Sequence of chain 10.C:
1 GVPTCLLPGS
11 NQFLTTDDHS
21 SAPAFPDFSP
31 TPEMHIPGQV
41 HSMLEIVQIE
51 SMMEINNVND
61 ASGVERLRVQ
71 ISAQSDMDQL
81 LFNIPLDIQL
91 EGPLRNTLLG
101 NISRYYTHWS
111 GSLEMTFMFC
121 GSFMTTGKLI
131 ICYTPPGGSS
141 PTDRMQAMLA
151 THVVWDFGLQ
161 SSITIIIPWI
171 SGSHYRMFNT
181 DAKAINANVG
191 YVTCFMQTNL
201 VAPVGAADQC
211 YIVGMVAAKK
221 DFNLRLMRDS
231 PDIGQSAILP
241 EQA

A small-molecule ligand and the protein it binds are described below.
Small molecule (SMILES): Cc1cc(CCCCCCCOc2ccc(C3=NCCO3)cc2)on1

Sequence of chain 10.A:
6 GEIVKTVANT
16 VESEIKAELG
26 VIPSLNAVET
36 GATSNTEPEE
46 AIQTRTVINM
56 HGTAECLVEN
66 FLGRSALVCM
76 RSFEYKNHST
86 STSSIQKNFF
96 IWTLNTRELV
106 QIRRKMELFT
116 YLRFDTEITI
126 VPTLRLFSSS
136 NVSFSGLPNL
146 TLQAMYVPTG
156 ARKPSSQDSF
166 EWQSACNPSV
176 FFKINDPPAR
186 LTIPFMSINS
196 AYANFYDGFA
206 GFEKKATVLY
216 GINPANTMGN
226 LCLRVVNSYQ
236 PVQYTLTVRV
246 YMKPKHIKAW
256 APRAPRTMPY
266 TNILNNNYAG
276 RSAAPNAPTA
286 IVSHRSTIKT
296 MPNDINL

Binding-site contacts:
Ligand atom C4 contacts residue TYR197 of chain 10.A at 3.6 Å (hydrophobic).
Ligand atom O1A contacts residue LEU186 of chain 10.A at 3.7 Å.
Ligand atom O1A contacts residue ALA149 of chain 10.A at 3.7 Å.
Ligand atom O1 contacts residue MET223 of chain 10.A at 3.6 Å (h-bond).
Ligand atom C5 contacts residue TYR197 of chain 10.A at 3.8 Å (hydrophobic).
Ligand atom C4C contacts residue THR121 of chain 10.A at 3.7 Å.
Ligand atom C2A contacts residue LEU186 of chain 10.A at 3.7 Å (hydrophobic).
Ligand atom C3B contacts residue LEU226 of chain 10.A at 3.5 Å (hydrophobic).
Ligand atom C5C contacts residue LEU99 of chain 10.A at 3.6 Å (hydrophobic).
Ligand atom C5B contacts residue ILE188 of chain 10.A at 3.6 Å (hydrophobic).
Ligand atom C6B contacts residue ILE188 of chain 10.A at 3.7 Å (hydrophobic).
Ligand atom O1B contacts residue TRP97 of chain 10.A at 3.6 Å.
Ligand atom O1B contacts residue LEU99 of chain 10.A at 3.1 Å.
Ligand atom C5A contacts residue LEU186 of chain 10.A at 3.6 Å (hydrophobic).
Ligand atom C2C contacts residue THR101 of chain 10.A at 3.8 Å.
Ligand atom C31 contacts residue TYR197 of chain 10.A at 3.7 Å (hydrophobic).
Ligand atom C31 contacts residue ASN199 of chain 10.A at 3.4 Å.
Ligand atom C5A contacts residue PRO173 of chain 10.A at 3.5 Å (hydrophobic).
Ligand atom C3 contacts residue TYR197 of chain 10.A at 3.7 Å (hydrophobic).
Ligand atom C6C contacts residue ILE123 of chain 10.A at 3.6 Å (hydrophobic).
Ligand atom C3B contacts residue ILE123 of chain 10.A at 3.9 Å (hydrophobic).
Ligand atom C1B contacts residue LEU99 of chain 10.A at 3.9 Å (hydrophobic).
Ligand atom C6C contacts residue LEU99 of chain 10.A at 3.6 Å (hydrophobic).
Ligand atom O1 contacts residue TYR197 of chain 10.A at 3.9 Å.
Ligand atom C1C contacts residue TYR197 of chain 10.A at 3.7 Å (hydrophobic).
Ligand atom C5C contacts residue THR101 of chain 10.A at 3.7 Å.
Ligand atom C4B contacts residue LEU226 of chain 10.A at 3.9 Å (hydrophobic).
Ligand atom N2 contacts residue ASN221 of chain 10.A at 3.9 Å.
Ligand atom C2B contacts residue ILE123 of chain 10.A at 3.5 Å (hydrophobic).
Ligand atom C5A contacts residue VAL175 of chain 10.A at 3.9 Å (hydrophobic).
Ligand atom C7C contacts residue LEU99 of chain 10.A at 3.5 Å (hydrophobic).
Ligand atom N3A contacts residue TYR151 of chain 10.A at 3.3 Å.
Ligand atom C4A contacts residue PRO173 of chain 10.A at 3.3 Å (hydrophobic).
Ligand atom O1A contacts residue LEU226 of chain 10.A at 3.8 Å.
Ligand atom C5A contacts residue ALA149 of chain 10.A at 3.2 Å (hydrophobic).
Ligand atom C4A contacts residue TYR151 of chain 10.A at 3.8 Å (hydrophobic).
Ligand atom C6C contacts residue TRP97 of chain 10.A at 3.9 Å (hydrophobic).
Ligand atom C2B contacts residue LEU226 of chain 10.A at 3.6 Å (hydrophobic).
Ligand atom C4A contacts residue LEU186 of chain 10.A at 3.9 Å (hydrophobic).
Ligand atom C7C contacts residue ILE123 of chain 10.A at 3.5 Å (hydrophobic).